A protein and the small-molecule ligand that binds it are described below.
Small molecule (SMILES): C=CC1=C(C)C2=N3->[Ni]45<-N6=C(C=c7c(C)c(C=C)c(n74)=C2)C(C)=C(CCC(=O)O)C6=Cc2c(CCC(=O)O)c(C)c(n25)C=C13

Binding-site contacts:
Ligand atom CHC contacts residue PHE98 of chain 1.I at 3.3 Å (hydrophobic).
Ligand atom CHB contacts residue HIS87 of chain 1.I at 3.7 Å.
Ligand atom ND contacts residue HIS58 of chain 1.I at 3.6 Å.
Ligand atom CMA contacts residue LEU83 of chain 1.I at 3.6 Å (hydrophobic).
Ligand atom O2D contacts residue HIS45 of chain 1.I at 3.2 Å (h-bond).
Ligand atom C1A contacts residue HIS58 of chain 1.I at 3.4 Å.
Ligand atom O1D contacts residue PHE46 of chain 1.I at 3.0 Å.
Ligand atom C1A contacts residue HIS87 of chain 1.I at 3.5 Å.
Ligand atom C4D contacts residue HIS87 of chain 1.I at 3.6 Å.
Ligand atom C2D contacts residue PHE43 of chain 1.I at 3.5 Å (hydrophobic).
Ligand atom CHA contacts residue HIS58 of chain 1.I at 3.2 Å.
Ligand atom CGD contacts residue PHE46 of chain 1.I at 3.5 Å (hydrophobic).
Ligand atom NC contacts residue HIS87 of chain 1.I at 3.2 Å (h-bond).
Ligand atom C3B contacts residue LEU136 of chain 1.I at 3.6 Å (hydrophobic).
Ligand atom CHD contacts residue PHE43 of chain 1.I at 3.4 Å (hydrophobic).
Ligand atom CMC contacts residue PHE98 of chain 1.I at 3.5 Å (hydrophobic).
Ligand atom CGD contacts residue HIS45 of chain 1.I at 3.7 Å.
Ligand atom NA contacts residue HIS87 of chain 1.I at 2.8 Å (h-bond).
Ligand atom CBC contacts residue TYR42 of chain 1.I at 3.6 Å (hydrophobic).
Ligand atom C1D contacts residue HIS87 of chain 1.I at 3.6 Å.
Ligand atom CBA contacts residue LEU86 of chain 1.I at 3.4 Å (hydrophobic).
Ligand atom CAC contacts residue VAL93 of chain 1.I at 3.3 Å (hydrophobic).
Ligand atom NI contacts residue HIS87 of chain 1.I at 2.1 Å.
Ligand atom C4D contacts residue HIS58 of chain 1.I at 3.3 Å.
Ligand atom CAB contacts residue LEU136 of chain 1.I at 3.5 Å (hydrophobic).
Ligand atom NA contacts residue HIS58 of chain 1.I at 3.7 Å.
Ligand atom C3D contacts residue LEU91 of chain 1.I at 3.6 Å (hydrophobic).
Ligand atom C4A contacts residue HIS87 of chain 1.I at 3.5 Å.
Ligand atom CMD contacts residue TYR42 of chain 1.I at 3.3 Å (hydrophobic).
Ligand atom CMD contacts residue PHE43 of chain 1.I at 3.6 Å (hydrophobic).
Ligand atom CMA contacts residue LYS61 of chain 1.I at 3.4 Å.
Ligand atom ND contacts residue HIS87 of chain 1.I at 2.9 Å (h-bond).
Ligand atom C1D contacts residue PHE43 of chain 1.I at 3.4 Å (hydrophobic).
Ligand atom C1C contacts residue PHE98 of chain 1.I at 3.7 Å (hydrophobic).
Ligand atom NB contacts residue HIS87 of chain 1.I at 3.1 Å (h-bond).
Ligand atom CBB contacts residue LEU101 of chain 1.I at 3.5 Å (hydrophobic).
Ligand atom C2D contacts residue LEU91 of chain 1.I at 3.6 Å (hydrophobic).
Ligand atom CHC contacts residue LEU101 of chain 1.I at 3.5 Å (hydrophobic).
Ligand atom C4C contacts residue HIS87 of chain 1.I at 3.6 Å.
Ligand atom CMC contacts residue ASN97 of chain 1.I at 3.4 Å.

Sequence of chain 1.I:
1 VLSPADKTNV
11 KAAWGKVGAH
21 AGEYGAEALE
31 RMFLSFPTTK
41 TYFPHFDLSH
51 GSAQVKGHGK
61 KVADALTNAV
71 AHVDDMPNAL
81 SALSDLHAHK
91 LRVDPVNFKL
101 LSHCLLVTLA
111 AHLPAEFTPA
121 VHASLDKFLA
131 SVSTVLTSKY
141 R